Binding-site contacts:
Ligand atom O9 contacts residue ILE96 of chain 1.A at 3.5 Å.
Ligand atom N10 contacts residue GLU83 of chain 1.A at 3.7 Å.
Ligand atom C17 contacts residue ALA194 of chain 1.A at 3.7 Å (hydrophobic).
Ligand atom C1 contacts residue ALA64 of chain 1.A at 3.4 Å (hydrophobic).
Ligand atom C8 contacts residue GLU83 of chain 1.A at 3.6 Å.
Ligand atom C6 contacts residue GLU83 of chain 1.A at 3.3 Å.
Ligand atom O22 contacts residue PHE196 of chain 1.A at 3.7 Å.
Ligand atom C3 contacts residue LYS66 of chain 1.A at 3.5 Å.
Ligand atom C18 contacts residue ILE96 of chain 1.A at 3.5 Å (hydrophobic).
Ligand atom C11 contacts residue ASP195 of chain 1.A at 3.6 Å.
Ligand atom O9 contacts residue ASP195 of chain 1.A at 2.8 Å (salt-bridge).
Ligand atom C23 contacts residue LEU184 of chain 1.A at 3.7 Å (hydrophobic).
Ligand atom C24 contacts residue ALA64 of chain 1.A at 3.3 Å (hydrophobic).
Ligand atom C14 contacts residue PHE173 of chain 1.A at 3.7 Å (hydrophobic).
Ligand atom C2 contacts residue THR112 of chain 1.A at 3.5 Å.
Ligand atom F16 contacts residue ILE193 of chain 1.A at 3.7 Å.
Ligand atom C8 contacts residue ASP195 of chain 1.A at 3.3 Å.
Ligand atom C6 contacts residue ASP195 of chain 1.A at 3.5 Å.
Ligand atom C12 contacts residue ASP195 of chain 1.A at 3.7 Å.
Ligand atom C1 contacts residue THR112 of chain 1.A at 3.5 Å.
Ligand atom C15 contacts residue LEU90 of chain 1.A at 3.5 Å (hydrophobic).
Ligand atom N25 contacts residue TYR114 of chain 1.A at 3.7 Å.
Ligand atom C1 contacts residue LYS66 of chain 1.A at 3.5 Å.
Ligand atom C27 contacts residue MET115 of chain 1.A at 3.1 Å (hydrophobic).
Ligand atom C19 contacts residue THR112 of chain 1.A at 3.6 Å.
Ligand atom N7 contacts residue GLU83 of chain 1.A at 2.7 Å (salt-bridge).
Ligand atom O9 contacts residue ALA194 of chain 1.A at 3.3 Å.
Ligand atom O22 contacts residue VAL35 of chain 1.A at 3.6 Å.
Ligand atom N20 contacts residue THR112 of chain 1.A at 3.1 Å (h-bond).
Ligand atom N10 contacts residue MET87 of chain 1.A at 3.5 Å.
Ligand atom N7 contacts residue ASP195 of chain 1.A at 3.4 Å (salt-bridge).
Ligand atom C24 contacts residue LEU184 of chain 1.A at 3.6 Å (hydrophobic).
Ligand atom C24 contacts residue ASP113 of chain 1.A at 3.4 Å.
Ligand atom C4 contacts residue LYS66 of chain 1.A at 3.6 Å.
Ligand atom C14 contacts residue LEU90 of chain 1.A at 3.5 Å (hydrophobic).
Ligand atom N25 contacts residue MET115 of chain 1.A at 2.9 Å (h-bond).
Ligand atom C17 contacts residue ASP195 of chain 1.A at 3.5 Å.
Ligand atom N7 contacts residue MET87 of chain 1.A at 3.5 Å (h-bond).
Ligand atom C23 contacts residue ALA64 of chain 1.A at 3.6 Å (hydrophobic).
Ligand atom C4 contacts residue GLU83 of chain 1.A at 3.5 Å.

The small molecule below binds the protein below.
Small molecule (SMILES): Cc1ccc(CNC(=O)Nc2cccc(F)c2)cc1NC(=O)c1cnc2ccccn12

Sequence of chain 1.A:
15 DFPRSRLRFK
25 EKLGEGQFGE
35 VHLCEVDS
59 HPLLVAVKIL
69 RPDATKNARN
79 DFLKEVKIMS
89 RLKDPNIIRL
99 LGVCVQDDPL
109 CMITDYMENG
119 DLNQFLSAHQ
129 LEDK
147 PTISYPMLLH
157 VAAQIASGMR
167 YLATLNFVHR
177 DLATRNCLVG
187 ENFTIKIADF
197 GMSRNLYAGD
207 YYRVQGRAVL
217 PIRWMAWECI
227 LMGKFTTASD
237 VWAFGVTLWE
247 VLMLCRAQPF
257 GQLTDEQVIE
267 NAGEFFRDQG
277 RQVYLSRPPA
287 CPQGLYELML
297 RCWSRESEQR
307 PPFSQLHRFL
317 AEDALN